This protein binds this small molecule.
Small molecule (SMILES): CC(C)(C)NC(=O)[C@@H]1C[C@@H]2CCCC[C@@H]2CN1C[C@@H](O)[C@H](Cc1ccccc1)NC(=O)[C@H](CC(N)=O)NC(=O)c1ccc2ccccc2n1

Sequence of chain 1.A:
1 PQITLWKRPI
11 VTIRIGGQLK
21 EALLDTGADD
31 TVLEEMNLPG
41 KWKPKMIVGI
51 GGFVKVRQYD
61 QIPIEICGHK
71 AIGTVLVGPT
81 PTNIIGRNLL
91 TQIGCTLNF

Sequence of chain 1.B:
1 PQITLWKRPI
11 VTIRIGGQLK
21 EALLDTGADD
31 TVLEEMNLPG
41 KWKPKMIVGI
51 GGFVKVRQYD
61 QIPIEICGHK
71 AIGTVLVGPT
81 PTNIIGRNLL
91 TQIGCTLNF

Binding-site contacts:
Ligand atom C7 contacts residue VAL48 of chain 1.A at 3.7 Å (hydrophobic).
Ligand atom C22 contacts residue VAL48 of chain 1.B at 3.4 Å (hydrophobic).
Ligand atom O contacts residue ASP29 of chain 1.A at 3.2 Å (salt-bridge).
Ligand atom C6 contacts residue PRO81 of chain 1.B at 3.6 Å (hydrophobic).
Ligand atom CB contacts residue VAL48 of chain 1.A at 3.6 Å (hydrophobic).
Ligand atom C3 contacts residue ARG8 of chain 1.B at 3.4 Å.
Ligand atom O1 contacts residue GLY49 of chain 1.A at 3.6 Å.
Ligand atom C22 contacts residue ILE47 of chain 1.B at 3.7 Å (hydrophobic).
Ligand atom C81 contacts residue GLY27 of chain 1.B at 3.6 Å.
Ligand atom C81 contacts residue ASP25 of chain 1.A at 3.3 Å.
Ligand atom O contacts residue ALA28 of chain 1.A at 3.8 Å.
Ligand atom O2 contacts residue GLY27 of chain 1.A at 3.3 Å.
Ligand atom CB1 contacts residue GLY27 of chain 1.A at 3.8 Å.
Ligand atom C31 contacts residue VAL48 of chain 1.B at 3.5 Å (hydrophobic).
Ligand atom O2 contacts residue ALA28 of chain 1.A at 3.6 Å.
Ligand atom ND2 contacts residue ASP30 of chain 1.A at 3.0 Å (salt-bridge).
Ligand atom C61 contacts residue THR80 of chain 1.A at 3.7 Å.
Ligand atom C8A contacts residue VAL48 of chain 1.A at 3.7 Å (hydrophobic).
Ligand atom OD1 contacts residue ASP30 of chain 1.A at 3.0 Å (salt-bridge).
Ligand atom O contacts residue GLY27 of chain 1.A at 3.5 Å (h-bond).
Ligand atom C32 contacts residue ILE50 of chain 1.A at 3.7 Å (hydrophobic).
Ligand atom N contacts residue VAL48 of chain 1.A at 3.6 Å.
Ligand atom CD2 contacts residue GLY27 of chain 1.A at 3.3 Å.
Ligand atom O1 contacts residue ILE50 of chain 1.B at 3.4 Å.
Ligand atom N1 contacts residue VAL48 of chain 1.A at 3.0 Å (h-bond).
Ligand atom O2 contacts residue ASP25 of chain 1.A at 2.4 Å (salt-bridge).
Ligand atom C21 contacts residue GLY27 of chain 1.B at 3.6 Å.
Ligand atom O2 contacts residue ASP25 of chain 1.B at 2.7 Å (salt-bridge).
Ligand atom C9 contacts residue ASP25 of chain 1.B at 3.2 Å.
Ligand atom C7 contacts residue PRO81 of chain 1.B at 3.3 Å (hydrophobic).
Ligand atom C4 contacts residue ARG8 of chain 1.B at 3.4 Å.
Ligand atom N2 contacts residue GLY27 of chain 1.A at 3.2 Å (h-bond).
Ligand atom OD1 contacts residue ALA28 of chain 1.A at 3.5 Å.
Ligand atom CB1 contacts residue ASP25 of chain 1.B at 3.1 Å.
Ligand atom CM contacts residue ASP25 of chain 1.B at 3.4 Å.
Ligand atom OD1 contacts residue ASP29 of chain 1.A at 3.3 Å (salt-bridge).
Ligand atom CD2 contacts residue LEU23 of chain 1.B at 3.5 Å (hydrophobic).
Ligand atom C8 contacts residue VAL48 of chain 1.A at 3.4 Å (hydrophobic).
Ligand atom C11 contacts residue ASP30 of chain 1.B at 3.8 Å.
Ligand atom C9 contacts residue ASP25 of chain 1.A at 3.5 Å.